Sequence of chain 1.A:
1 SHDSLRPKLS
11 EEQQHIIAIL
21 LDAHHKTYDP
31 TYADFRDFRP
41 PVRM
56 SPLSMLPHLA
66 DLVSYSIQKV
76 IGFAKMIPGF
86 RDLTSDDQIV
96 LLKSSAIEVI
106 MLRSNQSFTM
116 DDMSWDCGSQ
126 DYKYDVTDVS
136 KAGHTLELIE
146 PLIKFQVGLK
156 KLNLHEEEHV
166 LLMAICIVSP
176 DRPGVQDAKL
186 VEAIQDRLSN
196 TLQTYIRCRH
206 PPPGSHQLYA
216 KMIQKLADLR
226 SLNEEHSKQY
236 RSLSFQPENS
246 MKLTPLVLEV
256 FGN

The protein below binds the small molecule below.
Small molecule (SMILES): CCCC(CCC)(c1ccc(OC[C@@H](O)CO)cc1)c1ccc(OC[C@H](O)C(C)(C)C)cc1

Binding-site contacts:
Ligand atom C11 contacts residue TRP120 of chain 1.A at 3.8 Å (hydrophobic).
Ligand atom O05 contacts residue HIS231 of chain 1.A at 2.8 Å (h-bond).
Ligand atom C1 contacts residue TYR28 of chain 1.A at 3.2 Å (hydrophobic).
Ligand atom C28 contacts residue MET106 of chain 1.A at 3.7 Å (hydrophobic).
Ligand atom C20 contacts residue HIS139 of chain 1.A at 3.4 Å.
Ligand atom O04 contacts residue HIS139 of chain 1.A at 3.5 Å (h-bond).
Ligand atom C1 contacts residue CYS122 of chain 1.A at 3.9 Å (hydrophobic).
Ligand atom C28 contacts residue GLN151 of chain 1.A at 3.6 Å.
Ligand atom C1 contacts residue SER112 of chain 1.A at 3.3 Å.
Ligand atom O02 contacts residue TYR28 of chain 1.A at 3.9 Å.
Ligand atom C5 contacts residue LEU67 of chain 1.A at 3.7 Å (hydrophobic).
Ligand atom C19 contacts residue VAL68 of chain 1.A at 3.9 Å (hydrophobic).
Ligand atom C27 contacts residue VAL134 of chain 1.A at 3.5 Å (hydrophobic).
Ligand atom C17 contacts residue VAL68 of chain 1.A at 3.5 Å (hydrophobic).
Ligand atom C2 contacts residue SER109 of chain 1.A at 3.6 Å.
Ligand atom C27 contacts residue LEU64 of chain 1.A at 3.8 Å (hydrophobic).
Ligand atom C12 contacts residue TRP120 of chain 1.A at 3.7 Å (hydrophobic).
Ligand atom C9 contacts residue LEU67 of chain 1.A at 3.7 Å (hydrophobic).
Ligand atom C23 contacts residue LEU61 of chain 1.A at 3.9 Å (hydrophobic).
Ligand atom C26 contacts residue SER109 of chain 1.A at 3.8 Å.
Ligand atom O03 contacts residue SER71 of chain 1.A at 3.6 Å.
Ligand atom C27 contacts residue TYR129 of chain 1.A at 3.4 Å (hydrophobic).
Ligand atom C1 contacts residue TYR32 of chain 1.A at 3.7 Å (hydrophobic).
Ligand atom C27 contacts residue ASP133 of chain 1.A at 3.8 Å.
Ligand atom C28 contacts residue SER109 of chain 1.A at 3.0 Å.
Ligand atom C25 contacts residue VAL134 of chain 1.A at 4.0 Å (hydrophobic).
Ligand atom O01 contacts residue SER109 of chain 1.A at 3.4 Å (h-bond).
Ligand atom O03 contacts residue LEU67 of chain 1.A at 3.5 Å.
Ligand atom O01 contacts residue ARG108 of chain 1.A at 3.5 Å (salt-bridge).
Ligand atom O01 contacts residue SER112 of chain 1.A at 2.8 Å (h-bond).
Ligand atom O02 contacts residue ARG108 of chain 1.A at 3.5 Å.
Ligand atom C25 contacts residue LEU64 of chain 1.A at 3.7 Å (hydrophobic).
Ligand atom C23 contacts residue ALA65 of chain 1.A at 3.7 Å (hydrophobic).
Ligand atom C5 contacts residue ILE105 of chain 1.A at 3.6 Å (hydrophobic).
Ligand atom O05 contacts residue HIS139 of chain 1.A at 2.7 Å (h-bond).
Ligand atom O02 contacts residue SER109 of chain 1.A at 3.2 Å.
Ligand atom C4 contacts residue LEU67 of chain 1.A at 3.5 Å (hydrophobic).
Ligand atom O01 contacts residue TYR28 of chain 1.A at 2.6 Å (h-bond).
Ligand atom C28 contacts residue LEU147 of chain 1.A at 3.9 Å (hydrophobic).
Ligand atom C6 contacts residue ILE105 of chain 1.A at 3.8 Å (hydrophobic).